Binding-site contacts:
Ligand atom C1 contacts residue LYS453 of chain 1.A at 3.9 Å.
Ligand atom C5 contacts residue THR452 of chain 1.A at 3.5 Å.
Ligand atom C7 contacts residue ASN450 of chain 1.A at 4.2 Å.
Ligand atom C4 contacts residue ASN450 of chain 1.A at 4.2 Å.
Ligand atom C1 contacts residue ASN450 of chain 1.A at 1.4 Å.
Ligand atom C6 contacts residue ASN450 of chain 1.A at 4.4 Å.
Ligand atom C5 contacts residue ASN450 of chain 1.A at 3.3 Å.
Ligand atom O6 contacts residue ASN450 of chain 1.A at 4.3 Å.
Ligand atom C8 contacts residue ASN450 of chain 1.A at 4.4 Å.
Ligand atom C3 contacts residue ASN450 of chain 1.A at 4.0 Å.
Ligand atom O5 contacts residue LYS453 of chain 1.A at 3.4 Å.
Ligand atom C1 contacts residue THR452 of chain 1.A at 3.8 Å.
Ligand atom O5 contacts residue ASN450 of chain 1.A at 2.3 Å (h-bond).
Ligand atom C4 contacts residue THR452 of chain 1.A at 4.4 Å.
Ligand atom O5 contacts residue THR452 of chain 1.A at 3.9 Å.
Ligand atom C6 contacts residue THR452 of chain 1.A at 4.2 Å.
Ligand atom C6 contacts residue LYS453 of chain 1.A at 4.4 Å.
Ligand atom C2 contacts residue ASN450 of chain 1.A at 2.9 Å.
Ligand atom N2 contacts residue ASN450 of chain 1.A at 3.2 Å (h-bond).
Ligand atom O6 contacts residue LYS453 of chain 1.A at 3.3 Å.
Ligand atom O4 contacts residue THR452 of chain 1.A at 4.5 Å.

Sequence of chain 1.A:
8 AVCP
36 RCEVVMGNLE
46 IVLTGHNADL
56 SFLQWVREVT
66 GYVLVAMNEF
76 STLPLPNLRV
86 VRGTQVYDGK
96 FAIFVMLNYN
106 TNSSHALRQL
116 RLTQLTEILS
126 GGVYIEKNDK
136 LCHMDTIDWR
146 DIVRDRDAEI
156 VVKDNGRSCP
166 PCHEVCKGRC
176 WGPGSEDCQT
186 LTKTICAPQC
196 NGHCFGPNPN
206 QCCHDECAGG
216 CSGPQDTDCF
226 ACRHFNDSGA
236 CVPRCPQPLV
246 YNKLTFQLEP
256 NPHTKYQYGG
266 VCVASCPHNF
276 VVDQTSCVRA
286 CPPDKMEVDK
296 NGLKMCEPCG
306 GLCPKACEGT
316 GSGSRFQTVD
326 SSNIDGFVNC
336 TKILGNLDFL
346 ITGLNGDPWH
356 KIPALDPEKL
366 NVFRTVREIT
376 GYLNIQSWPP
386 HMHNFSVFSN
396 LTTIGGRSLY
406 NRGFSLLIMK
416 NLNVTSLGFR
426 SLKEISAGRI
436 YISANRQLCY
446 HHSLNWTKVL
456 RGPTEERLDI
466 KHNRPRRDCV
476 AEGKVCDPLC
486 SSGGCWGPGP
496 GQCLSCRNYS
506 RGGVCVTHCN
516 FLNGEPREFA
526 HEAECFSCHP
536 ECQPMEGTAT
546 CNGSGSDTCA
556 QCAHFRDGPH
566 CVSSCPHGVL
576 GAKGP

This small molecule binds to this protein.
Small molecule (SMILES): CC(=O)N[C@@H]1[C@@H](O)[C@H](O)[C@@H](CO)O[C@H]1O